The protein below binds the small molecule below.
Small molecule (SMILES): CC(C)c1c(S(=O)(=O)N2CCOCC2)c(-c2ccccc2)c(-c2ccc(F)cc2)n1CC[C@@H](O)C[C@@H](O)CC(=O)O

Sequence of chain 1.D:
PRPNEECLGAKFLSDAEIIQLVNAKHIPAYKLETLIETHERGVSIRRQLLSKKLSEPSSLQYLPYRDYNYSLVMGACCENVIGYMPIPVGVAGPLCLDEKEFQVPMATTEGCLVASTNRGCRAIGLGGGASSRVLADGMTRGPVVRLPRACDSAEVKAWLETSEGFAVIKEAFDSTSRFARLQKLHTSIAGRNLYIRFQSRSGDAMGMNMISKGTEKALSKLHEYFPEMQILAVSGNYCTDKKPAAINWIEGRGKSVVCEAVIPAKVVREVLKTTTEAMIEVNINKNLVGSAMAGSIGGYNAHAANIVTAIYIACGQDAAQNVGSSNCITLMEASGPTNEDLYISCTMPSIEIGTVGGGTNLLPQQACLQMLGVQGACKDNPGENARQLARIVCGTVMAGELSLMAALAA

Sequence of chain 1.C:
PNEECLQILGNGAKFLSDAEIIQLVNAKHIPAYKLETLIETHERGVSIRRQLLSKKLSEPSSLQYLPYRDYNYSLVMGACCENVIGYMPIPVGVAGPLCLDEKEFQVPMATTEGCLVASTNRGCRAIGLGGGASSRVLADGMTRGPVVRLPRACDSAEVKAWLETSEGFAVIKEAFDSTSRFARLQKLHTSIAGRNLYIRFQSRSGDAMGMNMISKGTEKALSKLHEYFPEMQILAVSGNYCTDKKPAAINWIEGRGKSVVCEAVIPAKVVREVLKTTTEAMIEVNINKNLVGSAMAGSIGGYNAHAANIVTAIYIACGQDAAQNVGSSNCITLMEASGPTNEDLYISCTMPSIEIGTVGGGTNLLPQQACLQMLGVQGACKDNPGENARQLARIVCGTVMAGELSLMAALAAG

Binding-site contacts:
Ligand atom C36 contacts residue LYS258 of chain 1.D at 3.3 Å.
Ligand atom O2 contacts residue CYS127 of chain 1.C at 3.7 Å.
Ligand atom O7 contacts residue LYS301 of chain 1.C at 2.7 Å (salt-bridge).
Ligand atom C1 contacts residue LEU419 of chain 1.C at 3.6 Å (hydrophobic).
Ligand atom C13 contacts residue SER131 of chain 1.C at 3.7 Å.
Ligand atom C11 contacts residue ASP256 of chain 1.D at 3.4 Å.
Ligand atom F1 contacts residue SER227 of chain 1.D at 3.6 Å.
Ligand atom C22 contacts residue ALA422 of chain 1.C at 3.3 Å (hydrophobic).
Ligand atom C2 contacts residue LEU419 of chain 1.C at 3.6 Å (hydrophobic).
Ligand atom C10 contacts residue ASP256 of chain 1.D at 3.5 Å.
Ligand atom C30 contacts residue ARG156 of chain 1.D at 3.6 Å.
Ligand atom C30 contacts residue VAL249 of chain 1.D at 3.6 Å (hydrophobic).
Ligand atom C14 contacts residue CYS127 of chain 1.C at 3.3 Å (hydrophobic).
Ligand atom O3 contacts residue ARG156 of chain 1.D at 3.0 Å (salt-bridge).
Ligand atom O6 contacts residue LYS258 of chain 1.D at 3.0 Å (salt-bridge).
Ligand atom O5 contacts residue LEU419 of chain 1.C at 3.7 Å.
Ligand atom C36 contacts residue SER250 of chain 1.D at 3.3 Å.
Ligand atom O6 contacts residue LYS301 of chain 1.C at 3.2 Å (salt-bridge).
Ligand atom C36 contacts residue ALA317 of chain 1.C at 3.5 Å (hydrophobic).
Ligand atom F1 contacts residue VAL249 of chain 1.D at 3.3 Å.
Ligand atom O6 contacts residue SER250 of chain 1.D at 2.5 Å (h-bond).
Ligand atom C15 contacts residue SER227 of chain 1.D at 3.6 Å.
Ligand atom C14 contacts residue LEU128 of chain 1.C at 3.6 Å (hydrophobic).
Ligand atom F1 contacts residue ARG156 of chain 1.D at 2.7 Å.
Ligand atom O3 contacts residue ASP256 of chain 1.D at 2.6 Å (salt-bridge).
Ligand atom O6 contacts residue ARG156 of chain 1.D at 3.4 Å (salt-bridge).
Ligand atom C35 contacts residue ALA317 of chain 1.C at 3.2 Å (hydrophobic).
Ligand atom O2 contacts residue SER131 of chain 1.C at 3.4 Å.
Ligand atom C15 contacts residue MET223 of chain 1.D at 3.5 Å (hydrophobic).
Ligand atom C18 contacts residue MET223 of chain 1.D at 3.3 Å (hydrophobic).
Ligand atom C25 contacts residue LEU419 of chain 1.C at 3.7 Å (hydrophobic).
Ligand atom O4 contacts residue GLU125 of chain 1.C at 2.7 Å (salt-bridge).
Ligand atom O4 contacts residue ASN321 of chain 1.C at 3.0 Å (h-bond).
Ligand atom O7 contacts residue SER250 of chain 1.D at 3.3 Å (h-bond).
Ligand atom O4 contacts residue LYS257 of chain 1.D at 3.1 Å (salt-bridge).
Ligand atom C36 contacts residue LYS301 of chain 1.C at 3.3 Å.
Ligand atom C35 contacts residue LYS258 of chain 1.D at 3.6 Å.
Ligand atom C14 contacts residue GLY126 of chain 1.C at 3.2 Å.
Ligand atom O5 contacts residue ALA422 of chain 1.C at 3.4 Å.
Ligand atom C17 contacts residue CYS127 of chain 1.C at 3.4 Å (hydrophobic).